A small-molecule ligand and the protein it binds are described below.
Small molecule (SMILES): NNS(=O)(=O)c1ccccc1

Sequence of chain 1.A:
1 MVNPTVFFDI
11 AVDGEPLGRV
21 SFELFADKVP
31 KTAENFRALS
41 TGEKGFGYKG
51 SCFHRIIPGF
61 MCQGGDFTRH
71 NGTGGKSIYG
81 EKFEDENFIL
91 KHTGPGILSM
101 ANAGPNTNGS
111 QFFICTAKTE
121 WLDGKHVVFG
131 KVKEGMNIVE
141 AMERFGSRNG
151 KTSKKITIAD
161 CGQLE

Binding-site contacts:
Ligand atom CAJ contacts residue PHE113 of chain 1.A at 3.9 Å (hydrophobic).
Ligand atom SAD contacts residue ALA101 of chain 1.A at 4.0 Å.
Ligand atom OAE contacts residue ASN102 of chain 1.A at 4.4 Å.
Ligand atom CAK contacts residue PHE113 of chain 1.A at 4.1 Å (hydrophobic).
Ligand atom CAF contacts residue GLN63 of chain 1.A at 3.4 Å.
Ligand atom OAB contacts residue ASN102 of chain 1.A at 2.8 Å (h-bond).
Ligand atom CAK contacts residue PHE60 of chain 1.A at 4.2 Å (hydrophobic).
Ligand atom CAH contacts residue HIS126 of chain 1.A at 3.5 Å.
Ligand atom CAK contacts residue HIS126 of chain 1.A at 4.2 Å.
Ligand atom SAD contacts residue ASN102 of chain 1.A at 3.8 Å.
Ligand atom OAB contacts residue HIS126 of chain 1.A at 3.3 Å.
Ligand atom CAJ contacts residue MET61 of chain 1.A at 4.3 Å (hydrophobic).
Ligand atom SAD contacts residue HIS126 of chain 1.A at 4.1 Å.
Ligand atom OAE contacts residue ALA101 of chain 1.A at 3.5 Å.
Ligand atom CAI contacts residue GLN63 of chain 1.A at 3.9 Å.
Ligand atom CAI contacts residue PHE113 of chain 1.A at 3.5 Å (hydrophobic).
Ligand atom CAK contacts residue LEU122 of chain 1.A at 3.6 Å (hydrophobic).
Ligand atom CAG contacts residue PHE113 of chain 1.A at 4.5 Å (hydrophobic).
Ligand atom CAH contacts residue PHE113 of chain 1.A at 4.4 Å (hydrophobic).
Ligand atom CAF contacts residue ALA101 of chain 1.A at 4.4 Å (hydrophobic).
Ligand atom OAB contacts residue ALA101 of chain 1.A at 3.2 Å.
Ligand atom CAJ contacts residue PHE60 of chain 1.A at 3.7 Å (hydrophobic).
Ligand atom CAJ contacts residue LEU122 of chain 1.A at 3.9 Å (hydrophobic).
Ligand atom CAI contacts residue MET61 of chain 1.A at 3.9 Å (hydrophobic).
Ligand atom CAF contacts residue PHE113 of chain 1.A at 3.9 Å (hydrophobic).
Ligand atom OAE contacts residue GLN63 of chain 1.A at 3.2 Å (h-bond).
Ligand atom CAG contacts residue GLN63 of chain 1.A at 4.5 Å.
Ligand atom CAG contacts residue ALA101 of chain 1.A at 4.5 Å (hydrophobic).
Ligand atom CAG contacts residue HIS126 of chain 1.A at 4.0 Å.
Ligand atom NAC contacts residue ASN102 of chain 1.A at 4.0 Å.